This small molecule binds to this protein.
Small molecule (SMILES): CC(C)(C)c1cc(CC2(N)COC2)no1

Binding-site contacts:
Ligand atom O1 contacts residue PHE194 of chain 1.A at 4.3 Å.
Ligand atom C3 contacts residue GLY80 of chain 1.A at 3.9 Å.
Ligand atom N contacts residue SER78 of chain 1.A at 3.6 Å.
Ligand atom O contacts residue TYR79 of chain 1.A at 3.9 Å.
Ligand atom C6 contacts residue GLY37 of chain 1.A at 4.3 Å.
Ligand atom C contacts residue PHE194 of chain 1.A at 4.3 Å (hydrophobic).
Ligand atom C8 contacts residue SER78 of chain 1.A at 4.0 Å.
Ligand atom O contacts residue GLY80 of chain 1.A at 3.1 Å (h-bond).
Ligand atom C2 contacts residue ILE217 of chain 1.A at 3.7 Å (hydrophobic).
Ligand atom C10 contacts residue ILE77 of chain 1.A at 3.8 Å (hydrophobic).
Ligand atom C2 contacts residue ASP219 of chain 1.A at 3.8 Å.
Ligand atom N contacts residue GLY80 of chain 1.A at 3.1 Å (h-bond).
Ligand atom C9 contacts residue GLY37 of chain 1.A at 4.2 Å.
Ligand atom C5 contacts residue PHE194 of chain 1.A at 4.3 Å (hydrophobic).
Ligand atom O1 contacts residue GLY37 of chain 1.A at 3.8 Å.
Ligand atom C4 contacts residue GLY80 of chain 1.A at 4.1 Å.
Ligand atom C9 contacts residue LEU133 of chain 1.A at 4.3 Å (hydrophobic).
Ligand atom C7 contacts residue TYR79 of chain 1.A at 3.7 Å (hydrophobic).
Ligand atom C6 contacts residue TYR79 of chain 1.A at 4.1 Å (hydrophobic).
Ligand atom C2 contacts residue ILE304 of chain 1.A at 4.1 Å (hydrophobic).
Ligand atom C3 contacts residue ILE304 of chain 1.A at 3.9 Å (hydrophobic).
Ligand atom N1 contacts residue SER78 of chain 1.A at 3.2 Å (h-bond).
Ligand atom C5 contacts residue GLY37 of chain 1.A at 3.6 Å.
Ligand atom C10 contacts residue SER38 of chain 1.A at 4.2 Å.
Ligand atom C contacts residue ILE302 of chain 1.A at 4.2 Å (hydrophobic).
Ligand atom C7 contacts residue SER78 of chain 1.A at 3.7 Å.
Ligand atom C9 contacts residue PHE194 of chain 1.A at 4.0 Å (hydrophobic).
Ligand atom C10 contacts residue LEU133 of chain 1.A at 4.5 Å (hydrophobic).
Ligand atom O1 contacts residue LEU133 of chain 1.A at 3.6 Å.
Ligand atom C2 contacts residue PHE194 of chain 1.A at 4.4 Å (hydrophobic).
Ligand atom N contacts residue TYR79 of chain 1.A at 3.5 Å.
Ligand atom C6 contacts residue GLY80 of chain 1.A at 4.1 Å.
Ligand atom O1 contacts residue SER38 of chain 1.A at 4.0 Å.
Ligand atom C3 contacts residue ILE300 of chain 1.A at 4.5 Å (hydrophobic).
Ligand atom C7 contacts residue SER38 of chain 1.A at 4.4 Å.
Ligand atom C7 contacts residue GLY37 of chain 1.A at 4.3 Å.
Ligand atom C6 contacts residue SER78 of chain 1.A at 4.2 Å.

Sequence of chain 1.A:
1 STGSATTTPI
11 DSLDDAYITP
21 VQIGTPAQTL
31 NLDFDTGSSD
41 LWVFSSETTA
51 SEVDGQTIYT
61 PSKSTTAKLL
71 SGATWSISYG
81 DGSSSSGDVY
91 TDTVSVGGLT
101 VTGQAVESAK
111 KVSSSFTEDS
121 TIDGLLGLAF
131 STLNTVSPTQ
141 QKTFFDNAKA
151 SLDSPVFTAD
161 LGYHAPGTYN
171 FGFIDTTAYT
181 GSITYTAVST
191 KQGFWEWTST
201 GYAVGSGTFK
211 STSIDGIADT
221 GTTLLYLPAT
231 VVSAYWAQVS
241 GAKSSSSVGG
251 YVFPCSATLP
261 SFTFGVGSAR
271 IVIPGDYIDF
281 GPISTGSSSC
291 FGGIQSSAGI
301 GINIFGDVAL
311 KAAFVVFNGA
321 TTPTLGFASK